Sequence of chain 1.H:
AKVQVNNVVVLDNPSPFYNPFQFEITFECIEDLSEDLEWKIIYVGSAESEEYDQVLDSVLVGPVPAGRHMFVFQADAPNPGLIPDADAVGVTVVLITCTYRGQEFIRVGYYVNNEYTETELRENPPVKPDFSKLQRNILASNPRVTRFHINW

A small-molecule ligand and the protein it binds are described below.
Small molecule (SMILES): CC(C)C[C@H](NC(=O)[C@H](CC(C)C)NC(=O)[C@H](CCC(=O)O)NC(=O)[C@H](CCC(N)=O)NC(=O)[C@H](CCCNC(N)=[NH2+])NC(=O)[C@@H](N)CCCNC(N)=[NH2+])C(=O)N[C@H](C=O)CCC(=O)O

Binding-site contacts:
Ligand atom N contacts residue SER61 of chain 1.H at 3.6 Å (h-bond).
Ligand atom O contacts residue VAL64 of chain 1.H at 3.6 Å.
Ligand atom NH1 contacts residue ASP60 of chain 1.H at 2.2 Å (salt-bridge).
Ligand atom O contacts residue VAL62 of chain 1.H at 3.0 Å.
Ligand atom C contacts residue MET73 of chain 1.H at 3.9 Å (hydrophobic).
Ligand atom CB contacts residue SER61 of chain 1.H at 3.6 Å.
Ligand atom CD1 contacts residue HIS72 of chain 1.H at 3.5 Å.
Ligand atom C contacts residue LEU63 of chain 1.H at 3.8 Å (hydrophobic).
Ligand atom NE contacts residue ASP60 of chain 1.H at 3.6 Å.
Ligand atom OE1 contacts residue LEU63 of chain 1.H at 3.4 Å (h-bond).
Ligand atom CA contacts residue MET73 of chain 1.H at 3.9 Å (hydrophobic).
Ligand atom CD contacts residue VAL75 of chain 1.H at 3.6 Å (hydrophobic).
Ligand atom C contacts residue LEU63 of chain 1.H at 3.5 Å (hydrophobic).
Ligand atom OE2 contacts residue VAL75 of chain 1.H at 3.5 Å (h-bond).
Ligand atom O contacts residue LEU63 of chain 1.H at 3.5 Å (h-bond).
Ligand atom O contacts residue MET73 of chain 1.H at 3.5 Å (h-bond).
Ligand atom NH2 contacts residue GLN77 of chain 1.H at 3.8 Å.
Ligand atom NE contacts residue VAL62 of chain 1.H at 3.5 Å.
Ligand atom OE1 contacts residue GLY65 of chain 1.H at 3.9 Å.
Ligand atom N contacts residue LEU63 of chain 1.H at 3.5 Å.
Ligand atom CD2 contacts residue MET73 of chain 1.H at 3.8 Å (hydrophobic).
Ligand atom OE1 contacts residue VAL75 of chain 1.H at 3.6 Å (h-bond).
Ligand atom CZ contacts residue VAL62 of chain 1.H at 3.4 Å (hydrophobic).
Ligand atom CG contacts residue MET73 of chain 1.H at 3.3 Å (hydrophobic).
Ligand atom CZ contacts residue ASP60 of chain 1.H at 2.9 Å.
Ligand atom CA contacts residue LEU63 of chain 1.H at 3.9 Å (hydrophobic).
Ligand atom NH2 contacts residue VAL62 of chain 1.H at 3.5 Å.
Ligand atom CA contacts residue LEU63 of chain 1.H at 3.3 Å (hydrophobic).
Ligand atom CD contacts residue ASP60 of chain 1.H at 3.9 Å.
Ligand atom N contacts residue MET73 of chain 1.H at 3.1 Å (h-bond).
Ligand atom OE2 contacts residue MET73 of chain 1.H at 3.1 Å (h-bond).
Ligand atom NH2 contacts residue ASP60 of chain 1.H at 3.6 Å (salt-bridge).
Ligand atom O contacts residue GLY65 of chain 1.H at 3.8 Å.
Ligand atom N contacts residue LEU63 of chain 1.H at 2.9 Å (h-bond).
Ligand atom NE2 contacts residue ASP39 of chain 1.H at 3.5 Å (salt-bridge).
Ligand atom CD contacts residue MET73 of chain 1.H at 3.8 Å (hydrophobic).
Ligand atom CD2 contacts residue PHE74 of chain 1.H at 3.9 Å (hydrophobic).
Ligand atom O contacts residue LEU63 of chain 1.H at 2.7 Å (h-bond).
Ligand atom CD contacts residue LEU63 of chain 1.H at 3.8 Å (hydrophobic).
Ligand atom NH1 contacts residue GLN77 of chain 1.H at 3.7 Å.